Sequence of chain 4.A:
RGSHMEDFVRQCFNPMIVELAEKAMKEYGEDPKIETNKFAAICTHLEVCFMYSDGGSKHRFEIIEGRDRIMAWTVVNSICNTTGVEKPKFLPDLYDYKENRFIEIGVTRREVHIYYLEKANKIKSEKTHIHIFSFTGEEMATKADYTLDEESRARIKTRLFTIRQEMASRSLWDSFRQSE

The protein below binds the small molecule below.
Small molecule (SMILES): O=C(NCCc1ccncc1)c1nc([C@@H]2CCCN2C(=O)OCc2ccccc2)[nH]c(=O)c1O

Binding-site contacts:
Ligand atom O08 contacts residue GLY122 of chain 4.A at 3.9 Å.
Ligand atom C07 contacts residue HIS61 of chain 4.A at 3.4 Å.
Ligand atom C34 contacts residue ALA40 of chain 4.A at 3.6 Å (hydrophobic).
Ligand atom C30 contacts residue TYR44 of chain 4.A at 3.3 Å (hydrophobic).
Ligand atom C02 contacts residue MN1 of chain 4.D at 2.8 Å.
Ligand atom O08 contacts residue MN1 of chain 4.D at 2.2 Å.
Ligand atom C02 contacts residue HIS61 of chain 4.A at 3.5 Å.
Ligand atom C29 contacts residue TYR44 of chain 4.A at 3.6 Å (hydrophobic).
Ligand atom N32 contacts residue TYR44 of chain 4.A at 4.0 Å.
Ligand atom C31 contacts residue TYR44 of chain 4.A at 3.5 Å (hydrophobic).
Ligand atom O25 contacts residue ASP109 of chain 4.A at 3.9 Å.
Ligand atom C27 contacts residue TYR44 of chain 4.A at 3.9 Å (hydrophobic).
Ligand atom O01 contacts residue MN1 of chain 4.D at 2.1 Å.
Ligand atom C02 contacts residue GLU120 of chain 4.A at 3.5 Å.
Ligand atom C33 contacts residue GLU46 of chain 4.A at 3.6 Å.
Ligand atom C07 contacts residue ILE121 of chain 4.A at 3.9 Å (hydrophobic).
Ligand atom O25 contacts residue MN1 of chain 4.E at 1.9 Å.
Ligand atom O25 contacts residue GLU81 of chain 4.A at 3.3 Å (salt-bridge).
Ligand atom O15 contacts residue ILE58 of chain 4.A at 3.9 Å.
Ligand atom O08 contacts residue GLU120 of chain 4.A at 3.2 Å (salt-bridge).
Ligand atom C03 contacts residue MN1 of chain 4.E at 3.5 Å.
Ligand atom C07 contacts residue MN1 of chain 4.D at 2.8 Å.
Ligand atom C24 contacts residue GLU81 of chain 4.A at 3.7 Å.
Ligand atom N26 contacts residue MN1 of chain 4.E at 3.9 Å.
Ligand atom O08 contacts residue ILE121 of chain 4.A at 2.8 Å (h-bond).
Ligand atom O01 contacts residue HIS61 of chain 4.A at 3.0 Å.
Ligand atom O01 contacts residue GLU120 of chain 4.A at 3.2 Å (salt-bridge).
Ligand atom C33 contacts residue ALA40 of chain 4.A at 3.9 Å (hydrophobic).
Ligand atom O16 contacts residue ILE58 of chain 4.A at 3.3 Å.
Ligand atom C02 contacts residue MN1 of chain 4.E at 3.2 Å.
Ligand atom C24 contacts residue MN1 of chain 4.E at 2.8 Å.
Ligand atom C28 contacts residue TYR44 of chain 4.A at 3.5 Å (hydrophobic).
Ligand atom O01 contacts residue MN1 of chain 4.E at 2.2 Å.
Ligand atom C07 contacts residue GLU120 of chain 4.A at 3.5 Å.
Ligand atom O08 contacts residue HIS61 of chain 4.A at 2.7 Å (h-bond).
Ligand atom O01 contacts residue GLU81 of chain 4.A at 3.4 Å (salt-bridge).
Ligand atom N32 contacts residue GLU46 of chain 4.A at 3.1 Å (salt-bridge).
Ligand atom C33 contacts residue ILE58 of chain 4.A at 3.8 Å (hydrophobic).
Ligand atom O01 contacts residue ASP109 of chain 4.A at 2.8 Å (salt-bridge).
Ligand atom N06 contacts residue TYR131 of chain 4.A at 3.4 Å (h-bond).